Binding-site contacts:
Ligand atom OD2 contacts residue ALA61 of chain 1.A at 3.2 Å.
Ligand atom CB contacts residue GLY14 of chain 1.A at 4.2 Å.
Ligand atom C contacts residue SER62 of chain 1.A at 3.7 Å.
Ligand atom CA contacts residue ASP96 of chain 1.A at 3.6 Å.
Ligand atom N contacts residue ASP96 of chain 1.A at 2.7 Å (salt-bridge).
Ligand atom C contacts residue THR15 of chain 1.A at 3.9 Å.
Ligand atom OD2 contacts residue GLY94 of chain 1.A at 3.6 Å.
Ligand atom OD2 contacts residue GLY14 of chain 1.A at 3.6 Å.
Ligand atom OD2 contacts residue SER62 of chain 1.A at 2.8 Å (h-bond).
Ligand atom N contacts residue SER254 of chain 1.C at 4.0 Å.
Ligand atom CG contacts residue SER62 of chain 1.A at 3.9 Å.
Ligand atom O contacts residue GLU63 of chain 1.A at 4.2 Å.
Ligand atom O contacts residue THR95 of chain 1.A at 3.1 Å (h-bond).
Ligand atom OXT contacts residue GLY94 of chain 1.A at 3.2 Å.
Ligand atom CG contacts residue GLY14 of chain 1.A at 3.4 Å.
Ligand atom N contacts residue SER62 of chain 1.A at 4.4 Å.
Ligand atom CG contacts residue THR15 of chain 1.A at 3.6 Å.
Ligand atom OD1 contacts residue SER62 of chain 1.A at 4.4 Å.
Ligand atom C contacts residue THR95 of chain 1.A at 3.3 Å.
Ligand atom OD2 contacts residue THR15 of chain 1.A at 4.3 Å.
Ligand atom O contacts residue SER62 of chain 1.A at 2.5 Å (h-bond).
Ligand atom CG contacts residue GLY94 of chain 1.A at 4.3 Å.
Ligand atom N contacts residue ALA61 of chain 1.A at 4.3 Å.
Ligand atom O contacts residue ASP96 of chain 1.A at 3.0 Å (salt-bridge).
Ligand atom OD1 contacts residue THR15 of chain 1.A at 3.5 Å (h-bond).
Ligand atom C contacts residue ASP96 of chain 1.A at 3.8 Å.
Ligand atom CG contacts residue ALA61 of chain 1.A at 3.6 Å (hydrophobic).
Ligand atom OD1 contacts residue GLY14 of chain 1.A at 3.0 Å.
Ligand atom OXT contacts residue THR15 of chain 1.A at 3.3 Å (h-bond).
Ligand atom N contacts residue GLU63 of chain 1.A at 2.8 Å (salt-bridge).
Ligand atom O contacts residue GLY94 of chain 1.A at 3.3 Å.
Ligand atom CA contacts residue THR15 of chain 1.A at 3.5 Å.
Ligand atom CB contacts residue THR15 of chain 1.A at 3.0 Å.
Ligand atom OXT contacts residue THR95 of chain 1.A at 2.8 Å (h-bond).
Ligand atom OXT contacts residue ASP96 of chain 1.A at 4.1 Å.
Ligand atom OD2 contacts residue GLU63 of chain 1.A at 3.9 Å.
Ligand atom CA contacts residue GLU63 of chain 1.A at 4.2 Å.
Ligand atom C contacts residue GLY94 of chain 1.A at 3.5 Å.
Ligand atom OD1 contacts residue ALA61 of chain 1.A at 3.4 Å.
Ligand atom CG contacts residue GLU63 of chain 1.A at 4.4 Å.

This protein binds this small molecule.
Small molecule (SMILES): N[C@H](CC(=O)O)C(=O)O

Sequence of chain 1.A:
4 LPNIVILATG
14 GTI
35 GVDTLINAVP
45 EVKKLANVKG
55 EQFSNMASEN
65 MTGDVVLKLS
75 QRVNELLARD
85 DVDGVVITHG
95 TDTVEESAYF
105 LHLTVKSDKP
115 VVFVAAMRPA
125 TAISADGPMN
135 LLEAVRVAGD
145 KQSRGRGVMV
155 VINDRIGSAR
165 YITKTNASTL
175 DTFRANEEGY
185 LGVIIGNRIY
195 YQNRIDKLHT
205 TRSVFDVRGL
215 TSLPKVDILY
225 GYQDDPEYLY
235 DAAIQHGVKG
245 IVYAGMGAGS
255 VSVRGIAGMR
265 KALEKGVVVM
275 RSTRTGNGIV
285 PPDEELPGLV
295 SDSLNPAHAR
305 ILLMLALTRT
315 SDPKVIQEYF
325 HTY

Sequence of chain 1.C:
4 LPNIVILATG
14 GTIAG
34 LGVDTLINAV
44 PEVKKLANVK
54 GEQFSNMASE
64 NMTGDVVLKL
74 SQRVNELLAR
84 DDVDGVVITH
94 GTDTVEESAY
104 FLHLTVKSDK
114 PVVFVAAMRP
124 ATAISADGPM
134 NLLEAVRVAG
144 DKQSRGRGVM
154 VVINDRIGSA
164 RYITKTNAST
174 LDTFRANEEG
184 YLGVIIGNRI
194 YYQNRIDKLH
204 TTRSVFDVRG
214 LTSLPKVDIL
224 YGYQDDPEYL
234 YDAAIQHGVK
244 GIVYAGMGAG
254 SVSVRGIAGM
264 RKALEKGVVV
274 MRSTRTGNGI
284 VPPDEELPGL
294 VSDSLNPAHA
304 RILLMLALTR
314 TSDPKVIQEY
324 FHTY